Sequence of chain 1.B:
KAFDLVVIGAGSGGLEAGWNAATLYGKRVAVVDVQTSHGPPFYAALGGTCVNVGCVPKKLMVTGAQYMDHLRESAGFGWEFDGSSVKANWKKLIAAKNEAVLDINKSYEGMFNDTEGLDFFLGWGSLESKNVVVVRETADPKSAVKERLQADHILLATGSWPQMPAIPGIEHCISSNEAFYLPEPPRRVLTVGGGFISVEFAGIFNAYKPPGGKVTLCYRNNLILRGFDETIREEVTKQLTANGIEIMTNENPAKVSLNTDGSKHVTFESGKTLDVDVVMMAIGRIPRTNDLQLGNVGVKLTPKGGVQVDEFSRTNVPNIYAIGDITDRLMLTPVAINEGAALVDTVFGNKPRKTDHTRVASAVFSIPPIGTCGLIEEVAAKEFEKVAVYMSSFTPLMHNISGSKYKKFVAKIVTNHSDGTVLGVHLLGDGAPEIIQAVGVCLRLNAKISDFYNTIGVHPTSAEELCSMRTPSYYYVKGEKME

A protein and the small-molecule ligand that binds it are described below.
Small molecule (SMILES): c1ccc(CN2CCC(n3cccc3)CC2)cc1

Sequence of chain 1.A:
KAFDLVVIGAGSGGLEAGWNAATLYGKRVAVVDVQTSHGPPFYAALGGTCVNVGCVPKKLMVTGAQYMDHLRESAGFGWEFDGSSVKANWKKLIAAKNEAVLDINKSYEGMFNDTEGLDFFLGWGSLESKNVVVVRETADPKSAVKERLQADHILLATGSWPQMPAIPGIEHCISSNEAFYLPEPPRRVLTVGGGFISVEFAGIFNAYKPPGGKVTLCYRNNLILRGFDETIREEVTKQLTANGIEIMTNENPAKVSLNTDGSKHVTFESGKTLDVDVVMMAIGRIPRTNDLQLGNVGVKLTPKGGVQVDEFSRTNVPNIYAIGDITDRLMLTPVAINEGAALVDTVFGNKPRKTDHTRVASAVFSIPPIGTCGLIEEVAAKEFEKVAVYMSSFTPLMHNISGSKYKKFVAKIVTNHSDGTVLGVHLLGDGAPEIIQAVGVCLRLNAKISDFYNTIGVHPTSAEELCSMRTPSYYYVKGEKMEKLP

Binding-site contacts:
Ligand atom C9 contacts residue ALA93 of chain 1.A at 4.2 Å (hydrophobic).
Ligand atom C13 contacts residue PRO216 of chain 1.A at 4.0 Å (hydrophobic).
Ligand atom N2 contacts residue LYS214 of chain 1.A at 4.1 Å.
Ligand atom C9 contacts residue LYS92 of chain 1.A at 4.3 Å.
Ligand atom C15 contacts residue PRO215 of chain 1.A at 4.3 Å (hydrophobic).
Ligand atom C13 contacts residue LYS92 of chain 1.A at 3.7 Å.
Ligand atom C10 contacts residue VAL91 of chain 1.A at 4.2 Å (hydrophobic).
Ligand atom C16 contacts residue PRO215 of chain 1.A at 4.1 Å (hydrophobic).
Ligand atom C2 contacts residue MET73 of chain 1.A at 3.7 Å (hydrophobic).
Ligand atom C15 contacts residue ALA93 of chain 1.A at 3.5 Å (hydrophobic).
Ligand atom N2 contacts residue VAL91 of chain 1.A at 4.0 Å.
Ligand atom C2 contacts residue LEU76 of chain 1.A at 4.1 Å (hydrophobic).
Ligand atom C15 contacts residue PRO216 of chain 1.A at 4.4 Å (hydrophobic).
Ligand atom C13 contacts residue VAL91 of chain 1.A at 3.5 Å (hydrophobic).
Ligand atom C14 contacts residue ALA93 of chain 1.A at 4.2 Å (hydrophobic).
Ligand atom C14 contacts residue LYS92 of chain 1.A at 3.6 Å.
Ligand atom C16 contacts residue ALA93 of chain 1.A at 3.4 Å (hydrophobic).
Ligand atom C6 contacts residue GLY88 of chain 1.A at 3.8 Å.
Ligand atom C6 contacts residue VAL91 of chain 1.A at 3.8 Å (hydrophobic).
Ligand atom C9 contacts residue TRP84 of chain 1.B at 4.0 Å (hydrophobic).
Ligand atom C14 contacts residue PRO216 of chain 1.A at 4.1 Å (hydrophobic).
Ligand atom C1 contacts residue VAL91 of chain 1.A at 4.2 Å (hydrophobic).
Ligand atom C10 contacts residue LYS214 of chain 1.A at 4.1 Å.
Ligand atom C8 contacts residue TRP84 of chain 1.B at 4.1 Å (hydrophobic).
Ligand atom C15 contacts residue LYS92 of chain 1.A at 3.9 Å.
Ligand atom C3 contacts residue MET73 of chain 1.A at 4.0 Å (hydrophobic).
Ligand atom N2 contacts residue LYS92 of chain 1.A at 4.0 Å.
Ligand atom C14 contacts residue VAL91 of chain 1.A at 4.3 Å (hydrophobic).
Ligand atom C8 contacts residue VAL91 of chain 1.A at 4.1 Å (hydrophobic).
Ligand atom C5 contacts residue GLY88 of chain 1.A at 3.7 Å.
Ligand atom C5 contacts residue VAL91 of chain 1.A at 4.1 Å (hydrophobic).
Ligand atom C9 contacts residue VAL91 of chain 1.A at 3.7 Å (hydrophobic).
Ligand atom C16 contacts residue LYS92 of chain 1.A at 4.1 Å.
Ligand atom C16 contacts residue LYS214 of chain 1.A at 3.6 Å.
Ligand atom C1 contacts residue ARG77 of chain 1.A at 4.2 Å.
Ligand atom C2 contacts residue ARG77 of chain 1.A at 4.0 Å.
Ligand atom N2 contacts residue ALA93 of chain 1.A at 4.0 Å.
Ligand atom C13 contacts residue ALA93 of chain 1.A at 4.4 Å (hydrophobic).
Ligand atom C11 contacts residue VAL91 of chain 1.A at 4.2 Å (hydrophobic).
Ligand atom C1 contacts residue LEU76 of chain 1.A at 4.2 Å (hydrophobic).